A small-molecule ligand and the protein it binds are described below.
Small molecule (SMILES): CC(=O)N[C@@H]1[C@@H](O)[C@H](O)[C@@H](CO)O[C@H]1O

Binding-site contacts:
Ligand atom C5 contacts residue ASN304 of chain 1.A at 3.7 Å.
Ligand atom C4 contacts residue ASN304 of chain 1.A at 4.2 Å.
Ligand atom C7 contacts residue ASN304 of chain 1.A at 3.2 Å.
Ligand atom C1 contacts residue ASN304 of chain 1.A at 1.4 Å.
Ligand atom C3 contacts residue ASN304 of chain 1.A at 3.8 Å.
Ligand atom C8 contacts residue ASN304 of chain 1.A at 4.4 Å.
Ligand atom C2 contacts residue ASN304 of chain 1.A at 2.4 Å.
Ligand atom O7 contacts residue ASN304 of chain 1.A at 3.2 Å (h-bond).
Ligand atom N2 contacts residue ASN304 of chain 1.A at 2.9 Å (h-bond).
Ligand atom O5 contacts residue ASN304 of chain 1.A at 2.4 Å (h-bond).

Sequence of chain 1.A:
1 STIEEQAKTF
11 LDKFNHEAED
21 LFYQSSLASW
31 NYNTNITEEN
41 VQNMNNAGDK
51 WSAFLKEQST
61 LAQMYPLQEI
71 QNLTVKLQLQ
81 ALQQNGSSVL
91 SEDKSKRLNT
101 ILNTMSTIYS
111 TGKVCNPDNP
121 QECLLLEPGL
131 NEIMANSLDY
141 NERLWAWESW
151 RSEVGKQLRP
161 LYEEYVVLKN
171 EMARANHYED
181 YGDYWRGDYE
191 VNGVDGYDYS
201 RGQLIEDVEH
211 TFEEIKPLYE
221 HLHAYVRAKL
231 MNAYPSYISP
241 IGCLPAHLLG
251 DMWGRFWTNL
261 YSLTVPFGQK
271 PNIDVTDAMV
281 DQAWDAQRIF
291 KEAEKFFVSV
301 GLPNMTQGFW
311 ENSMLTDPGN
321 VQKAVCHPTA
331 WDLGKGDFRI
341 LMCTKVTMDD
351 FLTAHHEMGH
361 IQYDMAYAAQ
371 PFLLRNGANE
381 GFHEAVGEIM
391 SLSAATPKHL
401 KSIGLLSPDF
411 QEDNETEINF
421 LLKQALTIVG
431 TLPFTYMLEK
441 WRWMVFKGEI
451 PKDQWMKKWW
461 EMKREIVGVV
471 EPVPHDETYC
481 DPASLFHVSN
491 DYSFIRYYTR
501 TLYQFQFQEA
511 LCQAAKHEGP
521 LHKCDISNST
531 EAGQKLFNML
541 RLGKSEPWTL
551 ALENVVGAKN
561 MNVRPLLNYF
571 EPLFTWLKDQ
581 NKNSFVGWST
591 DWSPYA